Sequence of chain 1.A:
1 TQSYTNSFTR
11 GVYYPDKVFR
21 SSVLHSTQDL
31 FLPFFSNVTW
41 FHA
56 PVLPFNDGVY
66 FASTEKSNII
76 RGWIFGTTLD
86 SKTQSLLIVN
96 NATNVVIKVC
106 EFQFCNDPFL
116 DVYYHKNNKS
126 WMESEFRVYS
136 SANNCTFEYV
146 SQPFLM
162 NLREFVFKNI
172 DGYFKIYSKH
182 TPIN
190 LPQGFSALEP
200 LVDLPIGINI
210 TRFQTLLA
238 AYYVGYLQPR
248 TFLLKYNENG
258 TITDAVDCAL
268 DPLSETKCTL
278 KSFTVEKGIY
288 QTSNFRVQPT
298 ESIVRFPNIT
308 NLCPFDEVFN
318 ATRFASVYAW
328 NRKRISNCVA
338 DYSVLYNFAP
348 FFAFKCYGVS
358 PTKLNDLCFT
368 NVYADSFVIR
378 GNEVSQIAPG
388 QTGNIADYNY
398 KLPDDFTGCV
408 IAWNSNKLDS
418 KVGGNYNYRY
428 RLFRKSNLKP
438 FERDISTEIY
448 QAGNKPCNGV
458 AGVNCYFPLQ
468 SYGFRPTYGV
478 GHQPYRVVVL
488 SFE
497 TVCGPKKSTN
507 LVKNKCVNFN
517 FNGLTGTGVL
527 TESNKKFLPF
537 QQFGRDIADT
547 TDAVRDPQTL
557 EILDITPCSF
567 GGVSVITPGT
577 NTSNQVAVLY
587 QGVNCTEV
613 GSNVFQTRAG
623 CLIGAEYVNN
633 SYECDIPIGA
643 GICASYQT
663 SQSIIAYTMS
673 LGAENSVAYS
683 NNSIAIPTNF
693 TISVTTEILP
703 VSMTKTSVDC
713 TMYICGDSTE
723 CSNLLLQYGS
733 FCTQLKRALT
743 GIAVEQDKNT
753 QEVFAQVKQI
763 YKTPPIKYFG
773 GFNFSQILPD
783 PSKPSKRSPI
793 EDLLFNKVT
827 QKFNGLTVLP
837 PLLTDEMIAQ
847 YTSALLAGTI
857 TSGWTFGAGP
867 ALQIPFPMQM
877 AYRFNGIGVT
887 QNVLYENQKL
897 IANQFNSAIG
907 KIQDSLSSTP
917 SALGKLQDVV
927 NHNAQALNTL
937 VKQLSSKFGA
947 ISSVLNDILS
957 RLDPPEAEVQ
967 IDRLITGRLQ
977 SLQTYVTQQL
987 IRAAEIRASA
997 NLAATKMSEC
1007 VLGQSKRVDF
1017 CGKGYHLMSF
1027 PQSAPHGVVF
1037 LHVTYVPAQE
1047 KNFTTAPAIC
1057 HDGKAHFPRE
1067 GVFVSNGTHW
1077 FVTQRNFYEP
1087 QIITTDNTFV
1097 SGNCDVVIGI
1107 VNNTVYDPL

The protein below binds the small molecule below.
Small molecule (SMILES): CC(=O)N[C@@H]1[C@@H](O)[C@H](O)[C@@H](CO)O[C@H]1O

Binding-site contacts:
Ligand atom C8 contacts residue TYR370 of chain 1.A at 4.3 Å (hydrophobic).
Ligand atom O5 contacts residue ASN139 of chain 1.D at 2.4 Å (h-bond).
Ligand atom O7 contacts residue ARG331 of chain 1.A at 4.2 Å.
Ligand atom O6 contacts residue SER86 of chain 1.D at 4.3 Å.
Ligand atom C4 contacts residue ASN139 of chain 1.D at 4.2 Å.
Ligand atom C8 contacts residue ARG331 of chain 1.A at 2.9 Å.
Ligand atom O7 contacts residue ASN139 of chain 1.D at 3.7 Å.
Ligand atom C2 contacts residue ASN139 of chain 1.D at 2.5 Å.
Ligand atom C6 contacts residue ASN139 of chain 1.D at 4.4 Å.
Ligand atom C5 contacts residue ASN139 of chain 1.D at 3.7 Å.
Ligand atom C7 contacts residue ARG331 of chain 1.A at 3.8 Å.
Ligand atom C6 contacts residue SER86 of chain 1.D at 3.8 Å.
Ligand atom C1 contacts residue ASN139 of chain 1.D at 1.4 Å.
Ligand atom C3 contacts residue ASN139 of chain 1.D at 3.8 Å.
Ligand atom C7 contacts residue ASN139 of chain 1.D at 3.5 Å.
Ligand atom N2 contacts residue ASN139 of chain 1.D at 2.9 Å (h-bond).
Ligand atom O7 contacts residue GLN89 of chain 1.D at 3.6 Å.

Sequence of chain 1.D:
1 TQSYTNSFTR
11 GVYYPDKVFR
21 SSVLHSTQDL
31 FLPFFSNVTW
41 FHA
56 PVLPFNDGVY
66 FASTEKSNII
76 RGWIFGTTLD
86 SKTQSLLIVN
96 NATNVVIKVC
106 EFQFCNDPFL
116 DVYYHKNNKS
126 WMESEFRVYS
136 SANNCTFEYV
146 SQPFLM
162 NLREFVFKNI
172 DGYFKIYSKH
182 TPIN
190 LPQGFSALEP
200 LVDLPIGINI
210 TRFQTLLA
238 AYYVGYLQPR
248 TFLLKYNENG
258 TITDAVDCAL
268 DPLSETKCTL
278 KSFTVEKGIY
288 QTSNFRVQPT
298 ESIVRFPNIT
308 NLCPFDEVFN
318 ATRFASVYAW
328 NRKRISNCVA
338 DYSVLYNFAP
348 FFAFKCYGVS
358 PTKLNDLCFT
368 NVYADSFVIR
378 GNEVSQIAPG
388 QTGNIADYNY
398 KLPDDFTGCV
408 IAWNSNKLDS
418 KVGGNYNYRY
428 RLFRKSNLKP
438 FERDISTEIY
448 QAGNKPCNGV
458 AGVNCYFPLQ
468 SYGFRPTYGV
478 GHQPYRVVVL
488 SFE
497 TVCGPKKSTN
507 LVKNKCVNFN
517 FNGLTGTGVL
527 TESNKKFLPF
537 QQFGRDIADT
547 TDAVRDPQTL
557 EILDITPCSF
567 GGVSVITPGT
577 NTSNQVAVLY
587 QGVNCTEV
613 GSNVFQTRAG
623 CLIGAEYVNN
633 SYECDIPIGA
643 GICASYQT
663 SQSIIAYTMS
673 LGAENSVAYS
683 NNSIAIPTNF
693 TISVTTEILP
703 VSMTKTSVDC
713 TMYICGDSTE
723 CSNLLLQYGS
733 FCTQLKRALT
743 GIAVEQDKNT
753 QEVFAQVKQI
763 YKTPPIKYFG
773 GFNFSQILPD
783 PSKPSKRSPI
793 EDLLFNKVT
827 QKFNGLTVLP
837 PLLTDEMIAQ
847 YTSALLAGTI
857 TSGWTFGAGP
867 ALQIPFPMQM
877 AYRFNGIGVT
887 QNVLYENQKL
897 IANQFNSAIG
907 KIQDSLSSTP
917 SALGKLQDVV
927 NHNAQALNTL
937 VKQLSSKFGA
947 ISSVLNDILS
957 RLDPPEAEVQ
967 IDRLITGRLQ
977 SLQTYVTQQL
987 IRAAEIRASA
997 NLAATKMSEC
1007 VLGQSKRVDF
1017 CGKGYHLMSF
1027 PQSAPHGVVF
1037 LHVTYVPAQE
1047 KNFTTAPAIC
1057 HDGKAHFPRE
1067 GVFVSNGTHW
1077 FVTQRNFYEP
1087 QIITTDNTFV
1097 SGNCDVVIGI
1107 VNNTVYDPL